Sequence of chain 1.G:
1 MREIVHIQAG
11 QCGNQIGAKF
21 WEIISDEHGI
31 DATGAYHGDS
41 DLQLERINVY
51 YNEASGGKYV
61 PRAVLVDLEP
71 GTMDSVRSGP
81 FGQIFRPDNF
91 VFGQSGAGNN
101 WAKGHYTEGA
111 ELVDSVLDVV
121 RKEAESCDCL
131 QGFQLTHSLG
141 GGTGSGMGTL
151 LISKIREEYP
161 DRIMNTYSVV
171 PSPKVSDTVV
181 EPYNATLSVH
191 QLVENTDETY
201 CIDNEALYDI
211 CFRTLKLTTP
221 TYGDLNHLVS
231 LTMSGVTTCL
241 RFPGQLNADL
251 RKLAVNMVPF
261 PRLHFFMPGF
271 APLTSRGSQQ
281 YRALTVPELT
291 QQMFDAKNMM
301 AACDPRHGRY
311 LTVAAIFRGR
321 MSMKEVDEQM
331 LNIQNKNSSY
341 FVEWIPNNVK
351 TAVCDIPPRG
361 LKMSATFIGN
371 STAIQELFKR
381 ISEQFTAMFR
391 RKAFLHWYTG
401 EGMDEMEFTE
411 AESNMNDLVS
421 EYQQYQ

This protein binds this small molecule.
Small molecule (SMILES): Nc1nc2c(ncn2[C@@H]2O[C@H](CO[P](=O)(O)O[P](=O)(O)OP(O)(O)=S)[C@@H](O)[C@H]2O)c(=O)[nH]1

Binding-site contacts:
Ligand atom PB contacts residue ASN99 of chain 1.G at 3.2 Å.
Ligand atom C8 contacts residue TYR222 of chain 1.G at 3.6 Å (hydrophobic).
Ligand atom N2 contacts residue LEU225 of chain 1.G at 3.4 Å.
Ligand atom N7 contacts residue TYR222 of chain 1.G at 3.2 Å.
Ligand atom S1G contacts residue GLN11 of chain 1.G at 3.7 Å.
Ligand atom O6 contacts residue GLN15 of chain 1.G at 2.3 Å (h-bond).
Ligand atom C5 contacts residue TYR222 of chain 1.G at 3.4 Å (hydrophobic).
Ligand atom O3G contacts residue GLY98 of chain 1.G at 3.6 Å.
Ligand atom O1B contacts residue THR143 of chain 1.G at 3.2 Å.
Ligand atom PG contacts residue GLN11 of chain 1.G at 3.4 Å.
Ligand atom N9 contacts residue CYS12 of chain 1.G at 3.6 Å.
Ligand atom O2B contacts residue THR143 of chain 1.G at 3.3 Å.
Ligand atom C6 contacts residue TYR222 of chain 1.G at 3.4 Å (hydrophobic).
Ligand atom O1B contacts residue GLY141 of chain 1.G at 3.3 Å.
Ligand atom C2' contacts residue TYR222 of chain 1.G at 3.3 Å (hydrophobic).
Ligand atom N3 contacts residue CYS12 of chain 1.G at 3.5 Å (h-bond).
Ligand atom O1B contacts residue GLY142 of chain 1.G at 3.1 Å (h-bond).
Ligand atom O3A contacts residue ASN99 of chain 1.G at 3.1 Å (h-bond).
Ligand atom PA contacts residue GLN11 of chain 1.G at 3.5 Å.
Ligand atom O1A contacts residue GLN11 of chain 1.G at 2.8 Å (h-bond).
Ligand atom C4 contacts residue CYS12 of chain 1.G at 3.5 Å (hydrophobic).
Ligand atom O3G contacts residue ASN99 of chain 1.G at 3.2 Å (h-bond).
Ligand atom N1 contacts residue ASN226 of chain 1.G at 3.2 Å (h-bond).
Ligand atom C6 contacts residue GLN15 of chain 1.G at 3.4 Å.
Ligand atom C5 contacts residue CYS12 of chain 1.G at 3.5 Å (hydrophobic).
Ligand atom O2' contacts residue TYR222 of chain 1.G at 3.1 Å (h-bond).
Ligand atom O3G contacts residue THR143 of chain 1.G at 3.3 Å.
Ligand atom N7 contacts residue CYS12 of chain 1.G at 3.5 Å.
Ligand atom O2G contacts residue THR143 of chain 1.G at 3.6 Å.
Ligand atom C8 contacts residue CYS12 of chain 1.G at 3.5 Å (hydrophobic).
Ligand atom PB contacts residue GLN11 of chain 1.G at 3.5 Å.
Ligand atom O2G contacts residue GLN11 of chain 1.G at 2.4 Å (h-bond).
Ligand atom O3A contacts residue GLY141 of chain 1.G at 3.2 Å.
Ligand atom O2A contacts residue GLN11 of chain 1.G at 3.5 Å (h-bond).
Ligand atom O6 contacts residue TYR222 of chain 1.G at 3.3 Å.
Ligand atom N7 contacts residue GLN15 of chain 1.G at 3.6 Å (h-bond).
Ligand atom O3B contacts residue ASN99 of chain 1.G at 3.1 Å (h-bond).
Ligand atom O3B contacts residue GLN11 of chain 1.G at 3.1 Å (h-bond).
Ligand atom O1B contacts residue ASN99 of chain 1.G at 2.8 Å (h-bond).
Ligand atom O2B contacts residue GLN11 of chain 1.G at 3.0 Å (h-bond).